Sequence of chain 1.G:
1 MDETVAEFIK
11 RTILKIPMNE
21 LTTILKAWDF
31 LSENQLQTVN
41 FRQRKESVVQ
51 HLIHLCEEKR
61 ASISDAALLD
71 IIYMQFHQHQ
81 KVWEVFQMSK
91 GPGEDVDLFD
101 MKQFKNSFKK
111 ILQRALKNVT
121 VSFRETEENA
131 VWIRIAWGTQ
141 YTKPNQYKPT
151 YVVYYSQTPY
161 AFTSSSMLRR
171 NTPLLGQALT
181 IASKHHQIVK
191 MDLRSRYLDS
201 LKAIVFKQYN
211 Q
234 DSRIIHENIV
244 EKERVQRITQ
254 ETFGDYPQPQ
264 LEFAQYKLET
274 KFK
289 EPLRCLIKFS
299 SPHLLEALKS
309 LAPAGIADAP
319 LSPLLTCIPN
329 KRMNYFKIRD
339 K

Binding-site contacts:
Ligand atom CB contacts residue ARG337 of chain 1.G at 4.5 Å.
Ligand atom CG2 contacts residue LEU322 of chain 1.G at 4.2 Å (hydrophobic).
Ligand atom CD1 contacts residue PRO321 of chain 1.G at 3.6 Å (hydrophobic).
Ligand atom O contacts residue LEU322 of chain 1.G at 3.5 Å.
Ligand atom CG1 contacts residue HIS294 of chain 1.E at 4.2 Å.
Ligand atom CG2 contacts residue HIS294 of chain 1.E at 3.9 Å.
Ligand atom CG1 contacts residue PRO321 of chain 1.G at 4.3 Å (hydrophobic).
Ligand atom CB contacts residue ASP338 of chain 1.G at 4.1 Å.
Ligand atom CG2 contacts residue ASP338 of chain 1.G at 3.4 Å.
Ligand atom CG1 contacts residue ILE336 of chain 1.G at 4.4 Å (hydrophobic).
Ligand atom CB contacts residue LYS296 of chain 1.E at 3.8 Å.
Ligand atom CE2 contacts residue ILE336 of chain 1.G at 3.6 Å (hydrophobic).
Ligand atom C contacts residue ARG293 of chain 1.E at 3.3 Å.
Ligand atom CD1 contacts residue ILE336 of chain 1.G at 3.6 Å (hydrophobic).
Ligand atom CG2 contacts residue PRO321 of chain 1.G at 3.9 Å (hydrophobic).
Ligand atom O contacts residue ARG293 of chain 1.E at 3.8 Å.
Ligand atom CG1 contacts residue ARG337 of chain 1.G at 3.4 Å.
Ligand atom N contacts residue LYS339 of chain 1.G at 3.8 Å.
Ligand atom CD1 contacts residue HIS294 of chain 1.E at 3.4 Å.
Ligand atom CD1 contacts residue LYS329 of chain 1.G at 4.4 Å.
Ligand atom N contacts residue ARG293 of chain 1.E at 4.4 Å.
Ligand atom CE2 contacts residue ARG337 of chain 1.G at 3.6 Å.
Ligand atom CG2 contacts residue ARG293 of chain 1.E at 3.5 Å.
Ligand atom OD2 contacts residue LYS296 of chain 1.E at 4.3 Å.
Ligand atom CG2 contacts residue THR273 of chain 1.G at 4.3 Å.
Ligand atom CD2 contacts residue ARG337 of chain 1.G at 4.0 Å.
Ligand atom O contacts residue LYS339 of chain 1.G at 3.9 Å.
Ligand atom CB contacts residue LYS339 of chain 1.G at 4.2 Å.
Ligand atom CD1 contacts residue ARG337 of chain 1.G at 4.4 Å.
Ligand atom CB contacts residue LYS339 of chain 1.G at 4.1 Å.
Ligand atom CE1 contacts residue ILE336 of chain 1.G at 4.1 Å (hydrophobic).
Ligand atom N contacts residue LYS339 of chain 1.G at 4.2 Å.
Ligand atom CD1 contacts residue LEU322 of chain 1.G at 3.8 Å (hydrophobic).
Ligand atom CZ contacts residue ILE336 of chain 1.G at 3.3 Å (hydrophobic).
Ligand atom CE1 contacts residue LYS329 of chain 1.G at 4.0 Å.
Ligand atom CB contacts residue LYS339 of chain 1.G at 3.8 Å.
Ligand atom CA contacts residue ARG293 of chain 1.E at 4.5 Å.

This protein binds this small molecule.
Small molecule (SMILES): CC[C@H](C)[C@H](NC(=O)[C@H](Cc1ccccc1)NC(=O)[C@H](C)N)C(=O)N[C@H](C(=O)N[C@H](C=O)CC(=O)O)[C@@H](C)CC

Sequence of chain 1.E:
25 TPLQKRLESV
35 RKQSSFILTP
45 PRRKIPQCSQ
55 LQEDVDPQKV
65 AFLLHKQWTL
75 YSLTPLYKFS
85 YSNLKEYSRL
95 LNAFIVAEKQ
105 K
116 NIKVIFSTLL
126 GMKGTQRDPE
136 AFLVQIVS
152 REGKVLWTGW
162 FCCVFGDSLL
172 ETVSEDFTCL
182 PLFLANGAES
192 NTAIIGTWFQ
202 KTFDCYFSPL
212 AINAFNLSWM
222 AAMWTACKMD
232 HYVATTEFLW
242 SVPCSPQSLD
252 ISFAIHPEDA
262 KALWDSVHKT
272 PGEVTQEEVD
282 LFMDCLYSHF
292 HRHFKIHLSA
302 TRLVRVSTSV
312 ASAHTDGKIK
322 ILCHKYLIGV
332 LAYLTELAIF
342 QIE